Sequence of chain 1.A:
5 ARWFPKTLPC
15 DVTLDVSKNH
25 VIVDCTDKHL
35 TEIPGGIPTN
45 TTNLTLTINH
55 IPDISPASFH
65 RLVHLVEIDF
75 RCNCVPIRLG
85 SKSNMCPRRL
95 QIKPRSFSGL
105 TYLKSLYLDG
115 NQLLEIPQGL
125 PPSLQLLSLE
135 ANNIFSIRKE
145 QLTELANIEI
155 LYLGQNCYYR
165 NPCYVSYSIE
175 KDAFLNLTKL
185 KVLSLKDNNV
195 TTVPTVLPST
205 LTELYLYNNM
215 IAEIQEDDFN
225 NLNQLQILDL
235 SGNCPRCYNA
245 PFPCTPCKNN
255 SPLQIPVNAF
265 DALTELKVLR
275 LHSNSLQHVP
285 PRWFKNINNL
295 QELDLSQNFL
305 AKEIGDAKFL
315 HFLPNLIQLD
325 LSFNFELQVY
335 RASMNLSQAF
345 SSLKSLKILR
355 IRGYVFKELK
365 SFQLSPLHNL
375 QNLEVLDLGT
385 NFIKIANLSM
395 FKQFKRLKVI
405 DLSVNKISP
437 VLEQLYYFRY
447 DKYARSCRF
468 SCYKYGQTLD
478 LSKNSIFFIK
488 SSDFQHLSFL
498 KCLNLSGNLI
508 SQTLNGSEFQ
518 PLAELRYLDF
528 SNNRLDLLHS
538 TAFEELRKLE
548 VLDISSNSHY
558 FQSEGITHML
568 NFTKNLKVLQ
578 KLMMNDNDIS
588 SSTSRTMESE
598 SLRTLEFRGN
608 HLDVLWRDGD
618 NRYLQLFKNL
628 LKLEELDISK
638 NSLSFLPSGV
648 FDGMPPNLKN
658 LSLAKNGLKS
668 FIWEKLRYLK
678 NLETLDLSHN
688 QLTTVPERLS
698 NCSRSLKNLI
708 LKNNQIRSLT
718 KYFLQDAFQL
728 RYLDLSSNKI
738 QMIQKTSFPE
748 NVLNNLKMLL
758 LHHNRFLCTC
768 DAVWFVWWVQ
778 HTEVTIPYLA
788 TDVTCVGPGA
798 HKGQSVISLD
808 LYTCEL

Binding-site contacts:
Ligand atom C8 contacts residue TYR524 of chain 1.A at 3.4 Å (hydrophobic).
Ligand atom C8 contacts residue CYS469 of chain 1.A at 3.5 Å (hydrophobic).
Ligand atom C7 contacts residue ASP526 of chain 1.A at 3.8 Å.
Ligand atom C3 contacts residue ASP526 of chain 1.A at 3.8 Å.
Ligand atom O7 contacts residue ASN501 of chain 1.A at 3.9 Å.
Ligand atom O7 contacts residue SER468 of chain 1.A at 3.3 Å.
Ligand atom O5 contacts residue ASP477 of chain 1.A at 4.2 Å.
Ligand atom C6 contacts residue SER479 of chain 1.A at 3.5 Å.
Ligand atom N2 contacts residue ASN501 of chain 1.A at 3.0 Å (h-bond).
Ligand atom C8 contacts residue ASP526 of chain 1.A at 3.8 Å.
Ligand atom C4 contacts residue ASN501 of chain 1.A at 4.2 Å.
Ligand atom N2 contacts residue ASP526 of chain 1.A at 2.9 Å (salt-bridge).
Ligand atom O5 contacts residue SER479 of chain 1.A at 3.4 Å (h-bond).
Ligand atom C7 contacts residue SER468 of chain 1.A at 3.9 Å.
Ligand atom O7 contacts residue CYS469 of chain 1.A at 3.3 Å (h-bond).
Ligand atom O5 contacts residue ASN501 of chain 1.A at 2.4 Å (h-bond).
Ligand atom C1 contacts residue SER503 of chain 1.A at 4.2 Å.
Ligand atom C5 contacts residue SER503 of chain 1.A at 4.0 Å.
Ligand atom C2 contacts residue ASP526 of chain 1.A at 3.6 Å.
Ligand atom O6 contacts residue SER479 of chain 1.A at 3.4 Å (h-bond).
Ligand atom C8 contacts residue SER468 of chain 1.A at 4.0 Å.
Ligand atom O6 contacts residue LYS480 of chain 1.A at 4.2 Å.
Ligand atom C6 contacts residue SER503 of chain 1.A at 4.5 Å.
Ligand atom C1 contacts residue ASN501 of chain 1.A at 1.4 Å.
Ligand atom O5 contacts residue SER503 of chain 1.A at 4.2 Å.
Ligand atom C1 contacts residue ASP526 of chain 1.A at 3.6 Å.
Ligand atom C7 contacts residue CYS469 of chain 1.A at 3.9 Å (hydrophobic).
Ligand atom C3 contacts residue ASN501 of chain 1.A at 3.9 Å.
Ligand atom C1 contacts residue SER479 of chain 1.A at 4.3 Å.
Ligand atom C5 contacts residue ASN501 of chain 1.A at 3.6 Å.
Ligand atom O6 contacts residue SER407 of chain 1.A at 4.3 Å.
Ligand atom C7 contacts residue ASN501 of chain 1.A at 3.6 Å.
Ligand atom C2 contacts residue ASN501 of chain 1.A at 2.5 Å.
Ligand atom C5 contacts residue SER479 of chain 1.A at 4.1 Å.
Ligand atom C6 contacts residue LYS480 of chain 1.A at 4.1 Å.

This protein binds this small molecule.
Small molecule (SMILES): CC(=O)N[C@@H]1[C@@H](O)[C@H](O)[C@@H](CO)O[C@H]1O